Sequence of chain 1.F:
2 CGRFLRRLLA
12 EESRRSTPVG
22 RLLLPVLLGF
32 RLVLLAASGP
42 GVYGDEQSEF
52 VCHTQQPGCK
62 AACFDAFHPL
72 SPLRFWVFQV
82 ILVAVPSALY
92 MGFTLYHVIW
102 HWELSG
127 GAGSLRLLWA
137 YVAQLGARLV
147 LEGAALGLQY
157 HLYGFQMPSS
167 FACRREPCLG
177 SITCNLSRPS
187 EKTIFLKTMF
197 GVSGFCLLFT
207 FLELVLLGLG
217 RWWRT

Sequence of chain 1.E:
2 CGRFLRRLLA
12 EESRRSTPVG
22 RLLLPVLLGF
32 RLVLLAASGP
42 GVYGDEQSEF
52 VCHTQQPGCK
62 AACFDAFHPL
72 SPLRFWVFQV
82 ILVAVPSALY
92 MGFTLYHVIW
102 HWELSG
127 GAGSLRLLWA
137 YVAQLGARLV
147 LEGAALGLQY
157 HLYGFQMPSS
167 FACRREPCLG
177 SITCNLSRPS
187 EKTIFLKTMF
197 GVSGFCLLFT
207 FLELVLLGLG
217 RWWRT

The protein below binds the small molecule below.
Small molecule (SMILES): CCCCCCCCCCC(CCCCCCCCCC)(CO[C@H]1O[C@@H](CO)[C@H](O[C@@H]2O[C@@H](CO)[C@H](O)[C@@H](O)[C@@H]2O)[C@@H](O)[C@@H]1O)CO[C@H]1O[C@@H](CO)[C@H](O[C@@H]2O[C@@H](CO)[C@H](O)[C@@H](O)[C@@H]2O)[C@@H](O)[C@H]1O

Binding-site contacts:
Ligand atom OAT contacts residue PRO185 of chain 1.E at 3.5 Å.
Ligand atom O5 contacts residue LEU158 of chain 1.F at 3.7 Å.
Ligand atom OAR contacts residue ARG171 of chain 1.F at 4.3 Å.
Ligand atom O1 contacts residue LEU158 of chain 1.F at 3.7 Å.
Ligand atom CAZ contacts residue LEU71 of chain 1.F at 4.3 Å (hydrophobic).
Ligand atom OAT contacts residue SER186 of chain 1.E at 3.9 Å.
Ligand atom OAR contacts residue PRO185 of chain 1.E at 4.4 Å.
Ligand atom OAT contacts residue MET163 of chain 1.E at 4.1 Å.
Ligand atom CBC contacts residue HIS157 of chain 1.F at 4.1 Å.
Ligand atom CCS contacts residue SER186 of chain 1.E at 4.3 Å.
Ligand atom CBL contacts residue ILE190 of chain 1.E at 4.3 Å (hydrophobic).
Ligand atom O6 contacts residue PHE68 of chain 1.F at 3.9 Å.
Ligand atom CAX contacts residue PHE79 of chain 1.F at 3.7 Å (hydrophobic).
Ligand atom CBJ contacts residue LEU71 of chain 1.F at 4.2 Å (hydrophobic).
Ligand atom CCH contacts residue SER186 of chain 1.E at 4.1 Å.
Ligand atom CBA contacts residue HIS157 of chain 1.F at 4.3 Å.
Ligand atom C1 contacts residue LEU158 of chain 1.F at 4.3 Å (hydrophobic).
Ligand atom O5 contacts residue PRO70 of chain 1.F at 4.4 Å.
Ligand atom CAB contacts residue THR194 of chain 1.E at 4.4 Å.
Ligand atom CCW contacts residue SER186 of chain 1.E at 3.9 Å.
Ligand atom C6 contacts residue LEU158 of chain 1.F at 4.1 Å (hydrophobic).
Ligand atom CBC contacts residue LEU154 of chain 1.F at 4.2 Å (hydrophobic).
Ligand atom CBI contacts residue HIS157 of chain 1.F at 4.0 Å.
Ligand atom CBB contacts residue PHE79 of chain 1.F at 3.5 Å (hydrophobic).
Ligand atom OAR contacts residue ASP66 of chain 1.F at 4.1 Å.
Ligand atom CAZ contacts residue ILE190 of chain 1.E at 4.0 Å (hydrophobic).
Ligand atom CAB contacts residue PHE79 of chain 1.F at 4.0 Å (hydrophobic).
Ligand atom OCB contacts residue SER186 of chain 1.E at 3.5 Å (h-bond).
Ligand atom CBS contacts residue LEU158 of chain 1.F at 3.7 Å (hydrophobic).
Ligand atom CBE contacts residue HIS157 of chain 1.F at 4.1 Å.
Ligand atom O6 contacts residue PRO70 of chain 1.F at 4.2 Å.
Ligand atom CCU contacts residue SER186 of chain 1.E at 3.4 Å.
Ligand atom CAA contacts residue GLY153 of chain 1.F at 3.7 Å.
Ligand atom OAV contacts residue SER186 of chain 1.E at 3.5 Å (h-bond).
Ligand atom O3 contacts residue HIS157 of chain 1.F at 3.5 Å.
Ligand atom OAV contacts residue THR189 of chain 1.E at 4.3 Å.
Ligand atom CAX contacts residue ARG75 of chain 1.F at 4.1 Å.
Ligand atom CCQ contacts residue SER186 of chain 1.E at 4.3 Å.
Ligand atom OAN contacts residue SER186 of chain 1.E at 4.4 Å.
Ligand atom O6 contacts residue ALA67 of chain 1.F at 4.3 Å.